Binding-site contacts:
Ligand atom C7 contacts residue PHE153 of chain 1.E at 3.9 Å (hydrophobic).
Ligand atom C8 contacts residue GLN132 of chain 1.E at 3.6 Å.
Ligand atom C1 contacts residue ASN154 of chain 1.E at 1.4 Å.
Ligand atom O7 contacts residue THR130 of chain 1.E at 4.5 Å.
Ligand atom C7 contacts residue ASN154 of chain 1.E at 3.3 Å.
Ligand atom C2 contacts residue ASN154 of chain 1.E at 2.5 Å.
Ligand atom O7 contacts residue ASN154 of chain 1.E at 2.9 Å (h-bond).
Ligand atom C4 contacts residue ASN154 of chain 1.E at 4.2 Å.
Ligand atom O5 contacts residue ASN154 of chain 1.E at 2.3 Å (h-bond).
Ligand atom C5 contacts residue ASN154 of chain 1.E at 3.6 Å.
Ligand atom C8 contacts residue SER152 of chain 1.E at 3.4 Å.
Ligand atom N2 contacts residue ASN154 of chain 1.E at 2.9 Å (h-bond).
Ligand atom C3 contacts residue ASN154 of chain 1.E at 3.8 Å.
Ligand atom C8 contacts residue ASN154 of chain 1.E at 4.3 Å.
Ligand atom C8 contacts residue PHE153 of chain 1.E at 3.6 Å (hydrophobic).
Ligand atom O7 contacts residue PHE153 of chain 1.E at 3.7 Å.

The small molecule below binds the protein below.
Small molecule (SMILES): CC(=O)N[C@H]1[C@H](O[C@H]2[C@H](O)[C@@H](NC(C)=O)CO[C@@H]2CO)O[C@H](CO)[C@@H](O)[C@@H]1O

Sequence of chain 1.E:
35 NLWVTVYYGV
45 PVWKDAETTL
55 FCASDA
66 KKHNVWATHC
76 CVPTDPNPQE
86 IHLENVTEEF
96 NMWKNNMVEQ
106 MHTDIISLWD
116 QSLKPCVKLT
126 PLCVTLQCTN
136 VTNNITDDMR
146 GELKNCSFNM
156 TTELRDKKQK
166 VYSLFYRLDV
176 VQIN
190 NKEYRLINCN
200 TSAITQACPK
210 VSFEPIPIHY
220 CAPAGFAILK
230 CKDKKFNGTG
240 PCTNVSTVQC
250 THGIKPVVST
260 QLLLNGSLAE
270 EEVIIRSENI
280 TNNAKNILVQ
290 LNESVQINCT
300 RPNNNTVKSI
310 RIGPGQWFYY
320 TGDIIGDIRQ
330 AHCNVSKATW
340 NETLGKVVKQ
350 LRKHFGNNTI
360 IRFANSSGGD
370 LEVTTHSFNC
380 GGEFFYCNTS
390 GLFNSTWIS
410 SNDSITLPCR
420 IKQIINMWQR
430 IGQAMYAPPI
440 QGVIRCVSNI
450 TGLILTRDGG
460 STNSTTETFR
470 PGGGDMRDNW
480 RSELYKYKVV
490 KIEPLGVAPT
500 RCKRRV